Sequence of chain 1.B:
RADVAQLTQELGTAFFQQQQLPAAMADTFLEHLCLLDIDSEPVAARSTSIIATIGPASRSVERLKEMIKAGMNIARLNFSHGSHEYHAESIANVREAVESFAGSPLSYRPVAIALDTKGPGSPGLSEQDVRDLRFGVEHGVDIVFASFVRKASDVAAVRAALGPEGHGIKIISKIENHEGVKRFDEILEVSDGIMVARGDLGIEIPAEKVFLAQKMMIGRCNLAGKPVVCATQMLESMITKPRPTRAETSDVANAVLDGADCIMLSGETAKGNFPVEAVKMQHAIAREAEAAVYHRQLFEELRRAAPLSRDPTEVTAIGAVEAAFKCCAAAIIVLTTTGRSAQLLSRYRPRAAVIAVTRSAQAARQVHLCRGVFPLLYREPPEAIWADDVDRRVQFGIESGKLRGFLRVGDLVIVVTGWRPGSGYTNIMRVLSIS

Binding-site contacts:
Ligand atom C6 contacts residue THR438 of chain 1.B at 3.4 Å.
Ligand atom O1 contacts residue GLY434 of chain 1.B at 3.7 Å.
Ligand atom O6P contacts residue GLY436 of chain 1.B at 2.9 Å (h-bond).
Ligand atom O1P contacts residue THR349 of chain 1.B at 3.7 Å.
Ligand atom O5 contacts residue LEU347 of chain 1.B at 3.8 Å.
Ligand atom O5P contacts residue THR349 of chain 1.B at 3.3 Å (h-bond).
Ligand atom P2 contacts residue SER435 of chain 1.B at 3.4 Å.
Ligand atom C6 contacts residue SER353 of chain 1.B at 3.8 Å.
Ligand atom O6 contacts residue THR348 of chain 1.B at 3.7 Å.
Ligand atom O4 contacts residue GLY436 of chain 1.B at 3.7 Å.
Ligand atom O3P contacts residue TRP398 of chain 1.B at 2.9 Å (h-bond).
Ligand atom P2 contacts residue THR348 of chain 1.B at 3.5 Å.
Ligand atom O3P contacts residue ARG405 of chain 1.B at 2.9 Å (salt-bridge).
Ligand atom O3 contacts residue TRP398 of chain 1.B at 3.7 Å.
Ligand atom C4 contacts residue THR438 of chain 1.B at 3.8 Å.
Ligand atom O1P contacts residue ARG405 of chain 1.B at 2.6 Å (salt-bridge).
Ligand atom O2 contacts residue GLY430 of chain 1.B at 3.3 Å (h-bond).
Ligand atom C3 contacts residue GLY434 of chain 1.B at 3.4 Å.
Ligand atom O2 contacts residue LEU347 of chain 1.B at 3.6 Å.
Ligand atom O6P contacts residue SER435 of chain 1.B at 3.1 Å (h-bond).
Ligand atom P2 contacts residue THR349 of chain 1.B at 3.6 Å.
Ligand atom O4P contacts residue THR348 of chain 1.B at 2.5 Å (h-bond).
Ligand atom C6 contacts residue LEU347 of chain 1.B at 3.6 Å (hydrophobic).
Ligand atom O4 contacts residue THR438 of chain 1.B at 3.5 Å (h-bond).
Ligand atom O5P contacts residue THR348 of chain 1.B at 3.6 Å.
Ligand atom P1 contacts residue ARG405 of chain 1.B at 3.6 Å.
Ligand atom C4 contacts residue GLY434 of chain 1.B at 3.3 Å.
Ligand atom C3 contacts residue ARG432 of chain 1.B at 3.3 Å.
Ligand atom O5P contacts residue THR350 of chain 1.B at 2.7 Å (h-bond).
Ligand atom O4 contacts residue GLY434 of chain 1.B at 2.5 Å (h-bond).
Ligand atom C5 contacts residue GLY434 of chain 1.B at 3.4 Å.
Ligand atom O6P contacts residue SER353 of chain 1.B at 3.7 Å.
Ligand atom O4 contacts residue TYR437 of chain 1.B at 2.8 Å (h-bond).
Ligand atom O5P contacts residue SER435 of chain 1.B at 2.6 Å (h-bond).
Ligand atom P2 contacts residue SER353 of chain 1.B at 3.7 Å.
Ligand atom O2P contacts residue GLY434 of chain 1.B at 2.9 Å (h-bond).
Ligand atom O3 contacts residue ARG432 of chain 1.B at 2.7 Å (salt-bridge).
Ligand atom O6 contacts residue THR349 of chain 1.B at 3.1 Å (h-bond).
Ligand atom O4P contacts residue SER353 of chain 1.B at 2.7 Å (h-bond).
Ligand atom O3 contacts residue GLY430 of chain 1.B at 3.1 Å.

This protein binds this small molecule.
Small molecule (SMILES): O=P(O)(O)OC[C@H]1O[C@](O)(COP(=O)(O)O)[C@@H](O)[C@@H]1O